Binding-site contacts:
Ligand atom N2 contacts residue ASN148 of chain 1.B at 3.0 Å (h-bond).
Ligand atom O6 contacts residue ASN149 of chain 1.B at 4.0 Å.
Ligand atom C8 contacts residue LYS147 of chain 1.B at 3.4 Å.
Ligand atom C5 contacts residue ASN148 of chain 1.B at 3.6 Å.
Ligand atom O5 contacts residue ASN148 of chain 1.B at 2.5 Å (h-bond).
Ligand atom O7 contacts residue TYR144 of chain 1.B at 4.0 Å.
Ligand atom C3 contacts residue ASN148 of chain 1.B at 3.8 Å.
Ligand atom C4 contacts residue ASN148 of chain 1.B at 4.3 Å.
Ligand atom C1 contacts residue ASN148 of chain 1.B at 1.4 Å.
Ligand atom C1 contacts residue ASN149 of chain 1.B at 4.4 Å.
Ligand atom C2 contacts residue ASN148 of chain 1.B at 2.7 Å.
Ligand atom O5 contacts residue ASN149 of chain 1.B at 3.9 Å.
Ligand atom C7 contacts residue ASN148 of chain 1.B at 4.2 Å.
Ligand atom O7 contacts residue LYS147 of chain 1.B at 3.6 Å.
Ligand atom C7 contacts residue LYS147 of chain 1.B at 3.7 Å.

Sequence of chain 1.B:
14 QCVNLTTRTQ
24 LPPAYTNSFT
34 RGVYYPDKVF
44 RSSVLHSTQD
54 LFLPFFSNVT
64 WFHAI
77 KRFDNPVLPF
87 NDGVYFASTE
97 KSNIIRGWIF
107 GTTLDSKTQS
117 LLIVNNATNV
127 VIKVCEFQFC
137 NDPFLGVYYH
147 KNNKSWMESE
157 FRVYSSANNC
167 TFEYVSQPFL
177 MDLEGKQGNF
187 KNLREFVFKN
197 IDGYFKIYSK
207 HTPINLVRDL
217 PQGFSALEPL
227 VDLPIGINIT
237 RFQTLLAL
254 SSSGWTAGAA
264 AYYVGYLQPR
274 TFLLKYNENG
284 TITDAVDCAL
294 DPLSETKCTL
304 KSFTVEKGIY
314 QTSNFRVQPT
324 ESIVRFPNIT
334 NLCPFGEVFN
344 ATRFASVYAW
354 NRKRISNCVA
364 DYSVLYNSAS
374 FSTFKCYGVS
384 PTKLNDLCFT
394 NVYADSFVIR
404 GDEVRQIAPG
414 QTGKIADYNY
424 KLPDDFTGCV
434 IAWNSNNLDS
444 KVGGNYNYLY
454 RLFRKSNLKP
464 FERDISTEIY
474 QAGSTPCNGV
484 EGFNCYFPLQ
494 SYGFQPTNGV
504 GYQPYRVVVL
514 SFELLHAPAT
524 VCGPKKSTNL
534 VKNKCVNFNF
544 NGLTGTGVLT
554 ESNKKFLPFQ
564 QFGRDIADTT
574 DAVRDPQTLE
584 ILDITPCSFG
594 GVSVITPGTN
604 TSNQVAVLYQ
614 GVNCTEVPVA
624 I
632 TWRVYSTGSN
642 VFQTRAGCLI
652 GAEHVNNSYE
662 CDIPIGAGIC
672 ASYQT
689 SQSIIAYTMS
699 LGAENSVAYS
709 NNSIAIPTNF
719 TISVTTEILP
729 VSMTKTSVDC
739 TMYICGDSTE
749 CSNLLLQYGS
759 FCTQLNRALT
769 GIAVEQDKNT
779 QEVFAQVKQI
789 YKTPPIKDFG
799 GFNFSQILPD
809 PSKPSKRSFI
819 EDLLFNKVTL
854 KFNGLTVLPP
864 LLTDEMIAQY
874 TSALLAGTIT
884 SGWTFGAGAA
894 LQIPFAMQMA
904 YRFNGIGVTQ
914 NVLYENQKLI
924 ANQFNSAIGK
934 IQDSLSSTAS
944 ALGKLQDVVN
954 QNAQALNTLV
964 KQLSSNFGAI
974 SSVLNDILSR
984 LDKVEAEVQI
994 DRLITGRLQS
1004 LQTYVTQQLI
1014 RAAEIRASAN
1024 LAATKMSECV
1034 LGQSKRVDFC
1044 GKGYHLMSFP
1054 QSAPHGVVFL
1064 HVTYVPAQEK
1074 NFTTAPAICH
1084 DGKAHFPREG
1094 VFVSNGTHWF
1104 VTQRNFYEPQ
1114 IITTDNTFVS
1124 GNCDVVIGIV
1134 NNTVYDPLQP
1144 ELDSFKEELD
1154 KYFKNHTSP

This small molecule binds to this protein.
Small molecule (SMILES): CC(=O)N[C@@H]1[C@@H](O)[C@H](O)[C@@H](CO)O[C@H]1O